Binding-site contacts:
Ligand atom C2 contacts residue HIS2 of chain 53.B at 4.5 Å.
Ligand atom O2 contacts residue NAG1 of chain 53.N at 3.4 Å (h-bond).
Ligand atom O2 contacts residue BMA1 of chain 53.P at 3.0 Å (h-bond).
Ligand atom C4 contacts residue BMA1 of chain 53.P at 3.6 Å.
Ligand atom O5 contacts residue NAG1 of chain 53.N at 2.5 Å (h-bond).
Ligand atom O6 contacts residue NAG1 of chain 53.N at 4.5 Å.
Ligand atom C2 contacts residue NAG1 of chain 53.N at 2.9 Å.
Ligand atom C2 contacts residue BMA1 of chain 53.P at 3.2 Å.
Ligand atom O2 contacts residue HIS2 of chain 53.B at 3.4 Å (h-bond).
Ligand atom C1 contacts residue NAG1 of chain 53.N at 1.7 Å.
Ligand atom C3 contacts residue BMA1 of chain 53.P at 2.5 Å.
Ligand atom O3 contacts residue BMA1 of chain 53.P at 1.1 Å.
Ligand atom C3 contacts residue NAG1 of chain 53.N at 4.1 Å.
Ligand atom O4 contacts residue BMA1 of chain 53.P at 4.0 Å.
Ligand atom C5 contacts residue NAG1 of chain 53.N at 3.8 Å.

The small molecule below binds the protein below.
Small molecule (SMILES): OC[C@H]1O[C@@H](O)[C@@H](O)[C@@H](O)[C@@H]1O

Sequence of chain 53.B:
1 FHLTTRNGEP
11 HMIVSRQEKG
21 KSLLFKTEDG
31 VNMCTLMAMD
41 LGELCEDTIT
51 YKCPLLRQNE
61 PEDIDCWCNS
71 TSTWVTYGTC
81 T